The small molecule below binds the protein below.
Small molecule (SMILES): CC(=O)N[C@@H]1[C@@H](O)[C@H](O)[C@@H](CO)O[C@H]1O

Sequence of chain 2.B:
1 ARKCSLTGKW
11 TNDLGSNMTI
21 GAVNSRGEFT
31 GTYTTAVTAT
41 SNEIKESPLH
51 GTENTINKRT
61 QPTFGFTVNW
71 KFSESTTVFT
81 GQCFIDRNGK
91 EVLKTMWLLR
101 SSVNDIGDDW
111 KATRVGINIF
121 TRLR

Binding-site contacts:
Ligand atom C7 contacts residue GLY15 of chain 2.B at 3.6 Å.
Ligand atom C2 contacts residue GLY15 of chain 2.B at 4.4 Å.
Ligand atom C8 contacts residue THR35 of chain 2.B at 4.0 Å.
Ligand atom O7 contacts residue ASN17 of chain 2.B at 3.0 Å (h-bond).
Ligand atom C7 contacts residue ASN17 of chain 2.B at 3.1 Å.
Ligand atom C4 contacts residue ASN17 of chain 2.B at 4.2 Å.
Ligand atom C8 contacts residue THR34 of chain 2.B at 4.4 Å.
Ligand atom O5 contacts residue ASN17 of chain 2.B at 2.4 Å (h-bond).
Ligand atom C1 contacts residue ASN17 of chain 2.B at 1.4 Å.
Ligand atom O7 contacts residue THR34 of chain 2.B at 3.8 Å.
Ligand atom N2 contacts residue GLY15 of chain 2.B at 3.2 Å (h-bond).
Ligand atom C7 contacts residue ILE44 of chain 2.B at 4.4 Å (hydrophobic).
Ligand atom C3 contacts residue ASN17 of chain 2.B at 3.7 Å.
Ligand atom C8 contacts residue ALA36 of chain 2.B at 3.8 Å (hydrophobic).
Ligand atom O5 contacts residue LEU123 of chain 2.B at 4.1 Å.
Ligand atom O6 contacts residue LEU123 of chain 2.B at 3.8 Å.
Ligand atom C2 contacts residue ASN17 of chain 2.B at 2.4 Å.
Ligand atom N2 contacts residue ASN17 of chain 2.B at 2.8 Å (h-bond).
Ligand atom C8 contacts residue ILE44 of chain 2.B at 4.1 Å (hydrophobic).
Ligand atom C8 contacts residue GLY15 of chain 2.B at 3.4 Å.
Ligand atom C5 contacts residue ASN17 of chain 2.B at 3.7 Å.
Ligand atom O7 contacts residue ILE44 of chain 2.B at 4.0 Å.
Ligand atom C1 contacts residue GLY15 of chain 2.B at 4.5 Å.
Ligand atom C8 contacts residue ASN17 of chain 2.B at 4.4 Å.